A small-molecule ligand and the protein it binds are described below.
Small molecule (SMILES): CC(=O)N[C@H]1[C@H](O[C@H]2[C@H](O)[C@@H](NC(C)=O)CO[C@@H]2CO)O[C@H](CO)[C@@H](O[C@@H]2O[C@H](CO)[C@@H](O)[C@H](O)[C@@H]2O)[C@@H]1O

Binding-site contacts:
Ligand atom C6 contacts residue ARG208 of chain 1.B at 3.9 Å.
Ligand atom O6 contacts residue ARG208 of chain 1.B at 3.5 Å (salt-bridge).
Ligand atom C5 contacts residue SER206 of chain 1.B at 3.6 Å.
Ligand atom C8 contacts residue LEU269 of chain 1.B at 3.5 Å (hydrophobic).
Ligand atom C7 contacts residue ASP267 of chain 1.B at 3.6 Å.
Ligand atom C2 contacts residue ASN204 of chain 1.B at 2.5 Å.
Ligand atom O5 contacts residue ASN204 of chain 1.B at 2.4 Å (h-bond).
Ligand atom O7 contacts residue ASP267 of chain 1.B at 3.9 Å.
Ligand atom O3 contacts residue ARG208 of chain 1.B at 3.1 Å (salt-bridge).
Ligand atom C1 contacts residue SER206 of chain 1.B at 3.0 Å.
Ligand atom O3 contacts residue ASP267 of chain 1.B at 3.5 Å (salt-bridge).
Ligand atom O5 contacts residue SER177 of chain 1.B at 4.5 Å.
Ligand atom N2 contacts residue ASP267 of chain 1.B at 3.8 Å.
Ligand atom C3 contacts residue SER206 of chain 1.B at 3.6 Å.
Ligand atom O5 contacts residue ARG208 of chain 1.B at 3.1 Å (salt-bridge).
Ligand atom C3 contacts residue ARG208 of chain 1.B at 3.7 Å.
Ligand atom C1 contacts residue ARG208 of chain 1.B at 4.0 Å.
Ligand atom C2 contacts residue SER206 of chain 1.B at 3.7 Å.
Ligand atom O5 contacts residue SER206 of chain 1.B at 3.6 Å.
Ligand atom N2 contacts residue SER206 of chain 1.B at 4.1 Å.
Ligand atom O6 contacts residue ASP267 of chain 1.B at 3.9 Å.
Ligand atom N2 contacts residue ASN204 of chain 1.B at 2.9 Å (h-bond).
Ligand atom C2 contacts residue ASP267 of chain 1.B at 4.5 Å.
Ligand atom C3 contacts residue ASP267 of chain 1.B at 3.9 Å.
Ligand atom C7 contacts residue ASN204 of chain 1.B at 4.1 Å.
Ligand atom C1 contacts residue SER177 of chain 1.B at 4.4 Å.
Ligand atom C1 contacts residue ASN204 of chain 1.B at 1.4 Å.
Ligand atom C8 contacts residue ASP267 of chain 1.B at 3.5 Å.
Ligand atom C4 contacts residue SER206 of chain 1.B at 4.1 Å.
Ligand atom O4 contacts residue ARG208 of chain 1.B at 3.8 Å.
Ligand atom C5 contacts residue ARG208 of chain 1.B at 4.1 Å.
Ligand atom C4 contacts residue ARG208 of chain 1.B at 4.4 Å.
Ligand atom C3 contacts residue ASN204 of chain 1.B at 3.8 Å.
Ligand atom C5 contacts residue ASN204 of chain 1.B at 3.7 Å.
Ligand atom C4 contacts residue ASN204 of chain 1.B at 4.3 Å.

Sequence of chain 1.B:
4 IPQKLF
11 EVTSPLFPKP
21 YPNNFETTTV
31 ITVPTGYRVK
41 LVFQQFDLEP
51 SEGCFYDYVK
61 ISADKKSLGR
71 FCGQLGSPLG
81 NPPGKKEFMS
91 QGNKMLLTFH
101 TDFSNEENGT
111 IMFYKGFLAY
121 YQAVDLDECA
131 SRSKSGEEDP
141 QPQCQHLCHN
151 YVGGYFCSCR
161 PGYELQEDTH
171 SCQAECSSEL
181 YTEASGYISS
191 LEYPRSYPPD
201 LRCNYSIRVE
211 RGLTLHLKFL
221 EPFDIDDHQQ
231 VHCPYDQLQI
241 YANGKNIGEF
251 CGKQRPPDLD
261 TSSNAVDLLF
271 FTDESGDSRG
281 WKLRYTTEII